Sequence of chain 2.A:
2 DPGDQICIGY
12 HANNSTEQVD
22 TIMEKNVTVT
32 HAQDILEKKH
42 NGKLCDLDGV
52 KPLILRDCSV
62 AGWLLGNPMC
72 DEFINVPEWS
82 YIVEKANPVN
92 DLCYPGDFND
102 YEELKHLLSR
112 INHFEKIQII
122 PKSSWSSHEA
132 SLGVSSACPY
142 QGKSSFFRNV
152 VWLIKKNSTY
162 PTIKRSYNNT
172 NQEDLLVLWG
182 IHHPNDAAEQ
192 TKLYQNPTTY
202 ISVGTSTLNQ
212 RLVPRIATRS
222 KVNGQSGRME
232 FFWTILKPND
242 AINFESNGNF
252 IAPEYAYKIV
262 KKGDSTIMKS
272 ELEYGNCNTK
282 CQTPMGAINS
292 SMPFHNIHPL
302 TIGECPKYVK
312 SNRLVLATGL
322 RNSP

Binding-site contacts:
Ligand atom C60 contacts residue SER292 of chain 2.A at 3.7 Å.
Ligand atom N7 contacts residue ILE56 of chain 2.B at 3.7 Å.
Ligand atom C43 contacts residue TRP21 of chain 2.B at 3.5 Å (hydrophobic).
Ligand atom C16 contacts residue THR49 of chain 2.B at 3.3 Å.
Ligand atom O13 contacts residue PEG1 of chain 2.H at 3.6 Å.
Ligand atom C4 contacts residue GLN34 of chain 2.A at 3.8 Å.
Ligand atom C42 contacts residue HIS12 of chain 2.A at 3.8 Å.
Ligand atom N56 contacts residue ILE45 of chain 2.B at 3.6 Å.
Ligand atom C15 contacts residue THR49 of chain 2.B at 3.7 Å.
Ligand atom C1 contacts residue PEG1 of chain 2.H at 3.6 Å.
Ligand atom N10 contacts residue GLN34 of chain 2.A at 3.8 Å.
Ligand atom C42 contacts residue GLY20 of chain 2.B at 3.2 Å.
Ligand atom O13 contacts residue THR49 of chain 2.B at 3.8 Å.
Ligand atom N14 contacts residue TRP21 of chain 2.B at 3.5 Å.
Ligand atom C15 contacts residue VAL48 of chain 2.B at 3.7 Å (hydrophobic).
Ligand atom C3 contacts residue PEG1 of chain 2.H at 3.7 Å.
Ligand atom C41 contacts residue GLY20 of chain 2.B at 3.7 Å.
Ligand atom C16 contacts residue VAL48 of chain 2.B at 3.8 Å (hydrophobic).
Ligand atom O59 contacts residue GLN34 of chain 2.A at 3.4 Å.
Ligand atom C1 contacts residue VAL52 of chain 2.B at 3.6 Å (hydrophobic).
Ligand atom C12 contacts residue VAL52 of chain 2.B at 3.8 Å (hydrophobic).
Ligand atom C2 contacts residue ASN53 of chain 2.B at 3.3 Å.
Ligand atom C41 contacts residue HIS12 of chain 2.A at 3.6 Å.
Ligand atom C1 contacts residue ASN53 of chain 2.B at 3.6 Å.
Ligand atom C28 contacts residue HIS32 of chain 2.A at 3.4 Å.
Ligand atom C43 contacts residue GLY20 of chain 2.B at 3.6 Å.
Ligand atom C23 contacts residue THR319 of chain 2.A at 3.8 Å.
Ligand atom C3 contacts residue VAL52 of chain 2.B at 3.7 Å (hydrophobic).
Ligand atom C29 contacts residue HIS32 of chain 2.A at 3.6 Å.
Ligand atom N56 contacts residue THR41 of chain 2.B at 3.6 Å.
Ligand atom C4 contacts residue PEG1 of chain 2.H at 3.7 Å.
Ligand atom N55 contacts residue ILE45 of chain 2.B at 3.7 Å.
Ligand atom C41 contacts residue VAL18 of chain 2.B at 3.0 Å (hydrophobic).
Ligand atom C12 contacts residue PEG1 of chain 2.H at 3.5 Å.
Ligand atom C2 contacts residue PEG1 of chain 2.H at 3.6 Å.
Ligand atom C2 contacts residue VAL52 of chain 2.B at 3.5 Å (hydrophobic).
Ligand atom O24 contacts residue THR319 of chain 2.A at 2.8 Å (h-bond).
Ligand atom C46 contacts residue VAL18 of chain 2.B at 3.0 Å (hydrophobic).
Ligand atom C52 contacts residue ILE45 of chain 2.B at 3.8 Å (hydrophobic).
Ligand atom O24 contacts residue HIS32 of chain 2.A at 3.5 Å.

Sequence of chain 2.B:
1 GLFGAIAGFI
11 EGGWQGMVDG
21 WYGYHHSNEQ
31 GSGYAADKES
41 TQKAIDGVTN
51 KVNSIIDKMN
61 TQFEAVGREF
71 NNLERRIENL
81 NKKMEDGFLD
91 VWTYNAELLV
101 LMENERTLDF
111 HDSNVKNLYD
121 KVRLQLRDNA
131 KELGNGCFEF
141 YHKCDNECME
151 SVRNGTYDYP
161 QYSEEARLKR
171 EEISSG

The protein below binds the small molecule below.
Small molecule (SMILES): CC(=O)Nc1ccc2oc(-c3ccnc(C(=O)N4CCN([C@H](c5ccccc5)c5nnn(C)n5)CC4)c3)nc2c1